Binding-site contacts:
Ligand atom N1 contacts residue PRO416 of chain 1.J at 3.2 Å (h-bond).
Ligand atom O1P contacts residue PRO200 of chain 1.J at 4.1 Å.
Ligand atom N7 contacts residue PRO200 of chain 1.J at 4.0 Å.
Ligand atom C4 contacts residue PRO200 of chain 1.J at 4.1 Å (hydrophobic).
Ligand atom N6 contacts residue GLY424 of chain 1.J at 3.8 Å.
Ligand atom C2 contacts residue PRO200 of chain 1.J at 4.1 Å (hydrophobic).
Ligand atom C2 contacts residue VAL199 of chain 1.J at 4.2 Å (hydrophobic).
Ligand atom N9 contacts residue PRO200 of chain 1.J at 4.4 Å.
Ligand atom N6 contacts residue VAL199 of chain 1.J at 4.5 Å.
Ligand atom C5 contacts residue PRO416 of chain 1.J at 3.6 Å (hydrophobic).
Ligand atom C6 contacts residue PRO416 of chain 1.J at 3.0 Å (hydrophobic).
Ligand atom C6 contacts residue GLY424 of chain 1.J at 4.5 Å.
Ligand atom C2' contacts residue HIS415 of chain 1.J at 3.9 Å.
Ligand atom N1 contacts residue PRO200 of chain 1.J at 4.1 Å.
Ligand atom C8 contacts residue PRO200 of chain 1.J at 4.4 Å (hydrophobic).
Ligand atom C5 contacts residue PRO200 of chain 1.J at 3.8 Å (hydrophobic).
Ligand atom C2 contacts residue GLY424 of chain 1.J at 4.1 Å.
Ligand atom C6 contacts residue PRO200 of chain 1.J at 4.0 Å (hydrophobic).
Ligand atom N6 contacts residue PRO200 of chain 1.J at 4.4 Å.
Ligand atom C6 contacts residue VAL199 of chain 1.J at 4.3 Å (hydrophobic).
Ligand atom O3P contacts residue PRO200 of chain 1.J at 3.9 Å.
Ligand atom N3 contacts residue PRO416 of chain 1.J at 4.1 Å.
Ligand atom C6 contacts residue SER417 of chain 1.J at 4.5 Å.
Ligand atom O3P contacts residue LYS198 of chain 1.J at 4.5 Å.
Ligand atom N6 contacts residue PRO416 of chain 1.J at 3.1 Å (h-bond).
Ligand atom N3 contacts residue PRO200 of chain 1.J at 4.2 Å.
Ligand atom N7 contacts residue PRO416 of chain 1.J at 4.4 Å.
Ligand atom N7 contacts residue HIS415 of chain 1.J at 3.8 Å.
Ligand atom N9 contacts residue PRO416 of chain 1.J at 4.2 Å.
Ligand atom C1' contacts residue PRO416 of chain 1.J at 4.5 Å (hydrophobic).
Ligand atom C8 contacts residue HIS415 of chain 1.J at 3.6 Å.
Ligand atom N7 contacts residue SER417 of chain 1.J at 4.4 Å.
Ligand atom N1 contacts residue VAL199 of chain 1.J at 3.7 Å.
Ligand atom P contacts residue PRO200 of chain 1.J at 4.5 Å.
Ligand atom C4 contacts residue PRO416 of chain 1.J at 4.0 Å (hydrophobic).
Ligand atom N1 contacts residue GLY424 of chain 1.J at 3.5 Å (h-bond).
Ligand atom N7 contacts residue ASN394 of chain 1.J at 4.3 Å.
Ligand atom N6 contacts residue SER417 of chain 1.J at 3.8 Å.
Ligand atom C2 contacts residue PRO416 of chain 1.J at 3.9 Å (hydrophobic).

The protein below binds the small molecule below.
Small molecule (SMILES): Nc1ncnc2c1ncn2[C@H]1C[C@H](O)[C@@H](COP(=O)(O)O)O1

Sequence of chain 1.J:
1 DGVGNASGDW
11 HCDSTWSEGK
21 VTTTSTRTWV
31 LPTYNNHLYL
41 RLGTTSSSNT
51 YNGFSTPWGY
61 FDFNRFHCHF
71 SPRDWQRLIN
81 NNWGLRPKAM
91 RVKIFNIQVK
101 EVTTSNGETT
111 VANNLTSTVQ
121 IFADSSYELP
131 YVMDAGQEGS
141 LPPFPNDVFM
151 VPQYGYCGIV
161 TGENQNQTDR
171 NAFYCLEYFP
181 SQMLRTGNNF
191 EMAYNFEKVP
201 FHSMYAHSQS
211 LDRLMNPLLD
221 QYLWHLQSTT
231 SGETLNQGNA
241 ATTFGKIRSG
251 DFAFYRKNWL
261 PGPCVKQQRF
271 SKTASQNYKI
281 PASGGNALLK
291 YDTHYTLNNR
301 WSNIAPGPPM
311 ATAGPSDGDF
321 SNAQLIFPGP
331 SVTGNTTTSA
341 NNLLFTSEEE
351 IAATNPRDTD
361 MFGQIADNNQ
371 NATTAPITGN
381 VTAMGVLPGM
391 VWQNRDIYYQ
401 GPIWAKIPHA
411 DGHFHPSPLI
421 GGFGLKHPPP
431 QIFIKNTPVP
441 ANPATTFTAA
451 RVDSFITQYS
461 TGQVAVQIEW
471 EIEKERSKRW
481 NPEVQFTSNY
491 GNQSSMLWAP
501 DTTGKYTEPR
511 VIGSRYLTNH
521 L